Sequence of chain 4.C:
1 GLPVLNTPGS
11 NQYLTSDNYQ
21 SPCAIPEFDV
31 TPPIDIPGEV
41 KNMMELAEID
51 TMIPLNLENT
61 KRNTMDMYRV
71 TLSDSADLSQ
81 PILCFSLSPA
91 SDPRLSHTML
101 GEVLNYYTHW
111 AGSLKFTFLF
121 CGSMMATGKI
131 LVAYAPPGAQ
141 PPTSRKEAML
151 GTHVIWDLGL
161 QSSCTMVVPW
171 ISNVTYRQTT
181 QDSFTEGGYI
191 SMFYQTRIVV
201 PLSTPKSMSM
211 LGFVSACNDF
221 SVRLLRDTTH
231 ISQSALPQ

Sequence of chain 4.A:
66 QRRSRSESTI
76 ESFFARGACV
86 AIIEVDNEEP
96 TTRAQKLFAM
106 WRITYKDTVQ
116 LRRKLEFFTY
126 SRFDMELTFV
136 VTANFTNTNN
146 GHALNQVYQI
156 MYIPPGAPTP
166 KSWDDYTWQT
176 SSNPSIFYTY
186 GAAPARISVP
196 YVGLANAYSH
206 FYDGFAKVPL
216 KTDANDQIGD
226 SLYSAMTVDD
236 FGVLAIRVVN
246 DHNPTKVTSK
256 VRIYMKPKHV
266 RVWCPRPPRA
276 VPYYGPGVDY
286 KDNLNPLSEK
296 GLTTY

Binding-site contacts:
Ligand atom NAT contacts residue ILE192 of chain 4.A at 3.8 Å.
Ligand atom OAC contacts residue THR109 of chain 4.A at 3.8 Å.
Ligand atom NBC contacts residue PHE236 of chain 4.A at 3.7 Å.
Ligand atom CAF contacts residue LYS111 of chain 4.A at 3.6 Å.
Ligand atom OAV contacts residue ILE192 of chain 4.A at 3.1 Å.
Ligand atom CAA contacts residue ILE155 of chain 4.A at 3.8 Å (hydrophobic).
Ligand atom NBD contacts residue TYR110 of chain 4.A at 3.4 Å.
Ligand atom CAA contacts residue SER180 of chain 4.A at 3.6 Å.
Ligand atom CAE contacts residue SER204 of chain 4.A at 3.4 Å.
Ligand atom CAZ contacts residue VAL194 of chain 4.A at 3.9 Å (hydrophobic).
Ligand atom CAQ contacts residue PHE236 of chain 4.A at 3.5 Å (hydrophobic).
Ligand atom CAK contacts residue TYR157 of chain 4.A at 3.6 Å (hydrophobic).
Ligand atom CAI contacts residue TYR157 of chain 4.A at 3.6 Å (hydrophobic).
Ligand atom CAA contacts residue ILE181 of chain 4.A at 3.8 Å (hydrophobic).
Ligand atom OAC contacts residue TYR110 of chain 4.A at 3.6 Å.
Ligand atom CAG contacts residue TYR110 of chain 4.A at 3.7 Å (hydrophobic).
Ligand atom CAH contacts residue TYR110 of chain 4.A at 3.6 Å (hydrophobic).
Ligand atom NBD contacts residue PHE236 of chain 4.A at 3.6 Å.
Ligand atom CAL contacts residue MET130 of chain 4.A at 3.2 Å (hydrophobic).
Ligand atom CAY contacts residue VAL194 of chain 4.A at 3.8 Å (hydrophobic).
Ligand atom CAN contacts residue ILE108 of chain 4.A at 3.7 Å (hydrophobic).
Ligand atom CAE contacts residue TYR110 of chain 4.A at 3.8 Å (hydrophobic).
Ligand atom CBA contacts residue TYR110 of chain 4.A at 3.4 Å (hydrophobic).
Ligand atom CAJ contacts residue LEU132 of chain 4.A at 3.3 Å (hydrophobic).
Ligand atom CAL contacts residue LEU132 of chain 4.A at 3.9 Å (hydrophobic).
Ligand atom CAX contacts residue TYR110 of chain 4.A at 3.6 Å (hydrophobic).
Ligand atom NAT contacts residue TYR157 of chain 4.A at 3.4 Å.
Ligand atom CAJ contacts residue VAL194 of chain 4.A at 3.6 Å (hydrophobic).
Ligand atom CBB contacts residue MET130 of chain 4.A at 3.7 Å (hydrophobic).
Ligand atom CAS contacts residue TYR203 of chain 4.A at 3.7 Å (hydrophobic).
Ligand atom CAB contacts residue TYR203 of chain 4.A at 3.6 Å (hydrophobic).
Ligand atom CAX contacts residue PHE236 of chain 4.A at 3.3 Å (hydrophobic).
Ligand atom CAL contacts residue VAL194 of chain 4.A at 3.8 Å (hydrophobic).
Ligand atom CAO contacts residue PHE236 of chain 4.A at 3.7 Å (hydrophobic).
Ligand atom OAC contacts residue PHE236 of chain 4.A at 3.5 Å.
Ligand atom CAD contacts residue ILE192 of chain 4.A at 3.4 Å (hydrophobic).
Ligand atom CAM contacts residue TYR157 of chain 4.A at 3.8 Å (hydrophobic).
Ligand atom CAR contacts residue TYR203 of chain 4.A at 3.7 Å (hydrophobic).
Ligand atom NAU contacts residue LYS111 of chain 4.A at 3.5 Å (salt-bridge).
Ligand atom CAA contacts residue PRO179 of chain 4.A at 3.3 Å (hydrophobic).

This protein binds this small molecule.
Small molecule (SMILES): CCO/N=C/c1ccc(OCC[C@@H](C)CCN2CCN(c3ccncc3)C2=O)cc1